A small-molecule ligand and the protein it binds are described below.
Small molecule (SMILES): Cc1cc(C)nc(SCc2cc(C(N)=O)no2)n1

Sequence of chain 4.A:
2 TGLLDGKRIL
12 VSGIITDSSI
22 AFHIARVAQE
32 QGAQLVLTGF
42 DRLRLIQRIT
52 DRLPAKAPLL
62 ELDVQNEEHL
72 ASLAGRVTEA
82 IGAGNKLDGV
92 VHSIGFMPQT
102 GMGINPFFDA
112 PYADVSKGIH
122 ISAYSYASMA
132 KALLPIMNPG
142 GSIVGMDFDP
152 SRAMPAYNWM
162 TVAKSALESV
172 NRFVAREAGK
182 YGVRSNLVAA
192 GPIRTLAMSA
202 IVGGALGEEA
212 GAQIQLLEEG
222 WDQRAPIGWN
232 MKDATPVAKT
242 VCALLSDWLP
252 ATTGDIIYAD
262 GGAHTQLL

Binding-site contacts:
Ligand atom N1 contacts residue NAD1 of chain 4.B at 2.7 Å (h-bond).
Ligand atom C contacts residue TYR158 of chain 4.A at 4.2 Å (hydrophobic).
Ligand atom S contacts residue GLY96 of chain 4.A at 3.4 Å (h-bond).
Ligand atom C8 contacts residue MET98 of chain 4.A at 4.1 Å (hydrophobic).
Ligand atom S contacts residue PHE97 of chain 4.A at 4.3 Å.
Ligand atom C contacts residue NAD1 of chain 4.B at 3.7 Å.
Ligand atom C5 contacts residue GLY96 of chain 4.A at 3.4 Å.
Ligand atom N2 contacts residue MET98 of chain 4.A at 3.1 Å (h-bond).
Ligand atom C5 contacts residue NAD1 of chain 4.B at 3.8 Å.
Ligand atom C10 contacts residue ILE202 of chain 4.A at 3.5 Å (hydrophobic).
Ligand atom C9 contacts residue PHE97 of chain 4.A at 4.1 Å (hydrophobic).
Ligand atom O1 contacts residue PHE97 of chain 4.A at 4.3 Å.
Ligand atom C4 contacts residue MET161 of chain 4.A at 3.9 Å (hydrophobic).
Ligand atom O contacts residue MET161 of chain 4.A at 3.5 Å.
Ligand atom C9 contacts residue MET98 of chain 4.A at 3.9 Å (hydrophobic).
Ligand atom C1 contacts residue MET161 of chain 4.A at 4.4 Å (hydrophobic).
Ligand atom N2 contacts residue MET161 of chain 4.A at 4.1 Å.
Ligand atom C2 contacts residue TYR158 of chain 4.A at 4.0 Å (hydrophobic).
Ligand atom C2 contacts residue MET199 of chain 4.A at 4.3 Å (hydrophobic).
Ligand atom S contacts residue MET161 of chain 4.A at 3.9 Å.
Ligand atom N3 contacts residue PHE97 of chain 4.A at 4.2 Å.
Ligand atom N3 contacts residue MET98 of chain 4.A at 2.9 Å (h-bond).
Ligand atom O contacts residue MET98 of chain 4.A at 3.6 Å (h-bond).
Ligand atom C8 contacts residue PHE97 of chain 4.A at 4.1 Å (hydrophobic).
Ligand atom N2 contacts residue PHE97 of chain 4.A at 3.6 Å.
Ligand atom S contacts residue NAD1 of chain 4.B at 3.4 Å (h-bond).
Ligand atom N1 contacts residue MET161 of chain 4.A at 3.8 Å.
Ligand atom C1 contacts residue NAD1 of chain 4.B at 3.6 Å.
Ligand atom C4 contacts residue NAD1 of chain 4.B at 3.5 Å.
Ligand atom C2 contacts residue NAD1 of chain 4.B at 4.2 Å.
Ligand atom C3 contacts residue MET199 of chain 4.A at 4.4 Å (hydrophobic).
Ligand atom C contacts residue PHE149 of chain 4.A at 3.7 Å (hydrophobic).
Ligand atom C10 contacts residue MET199 of chain 4.A at 3.5 Å (hydrophobic).
Ligand atom C7 contacts residue ALA198 of chain 4.A at 4.3 Å (hydrophobic).
Ligand atom C6 contacts residue PHE97 of chain 4.A at 4.3 Å (hydrophobic).
Ligand atom C6 contacts residue GLY96 of chain 4.A at 3.7 Å.
Ligand atom C contacts residue MET161 of chain 4.A at 4.3 Å (hydrophobic).
Ligand atom O contacts residue GLY96 of chain 4.A at 3.5 Å (h-bond).
Ligand atom C10 contacts residue ALA198 of chain 4.A at 4.5 Å (hydrophobic).
Ligand atom O contacts residue PHE97 of chain 4.A at 3.3 Å.